Sequence of chain 1.E:
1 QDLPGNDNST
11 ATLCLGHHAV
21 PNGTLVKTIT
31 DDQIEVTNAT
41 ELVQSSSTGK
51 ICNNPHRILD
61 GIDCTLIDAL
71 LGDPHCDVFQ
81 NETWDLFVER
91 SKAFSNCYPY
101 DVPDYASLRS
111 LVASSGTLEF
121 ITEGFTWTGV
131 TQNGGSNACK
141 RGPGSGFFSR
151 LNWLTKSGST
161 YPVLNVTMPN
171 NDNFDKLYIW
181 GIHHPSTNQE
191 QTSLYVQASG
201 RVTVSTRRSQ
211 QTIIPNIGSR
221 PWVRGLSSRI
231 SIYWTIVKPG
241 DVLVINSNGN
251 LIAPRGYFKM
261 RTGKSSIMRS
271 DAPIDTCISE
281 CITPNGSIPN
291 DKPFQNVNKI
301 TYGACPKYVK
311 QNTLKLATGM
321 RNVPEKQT

Binding-site contacts:
Ligand atom O5 contacts residue ASN285 of chain 1.E at 2.3 Å (h-bond).
Ligand atom C5 contacts residue ASN285 of chain 1.E at 3.6 Å.
Ligand atom O6 contacts residue ASN285 of chain 1.E at 4.4 Å.
Ligand atom N2 contacts residue ASN285 of chain 1.E at 3.0 Å (h-bond).
Ligand atom C4 contacts residue ASN285 of chain 1.E at 4.2 Å.
Ligand atom C8 contacts residue ASN285 of chain 1.E at 4.5 Å.
Ligand atom C3 contacts residue ASN285 of chain 1.E at 3.8 Å.
Ligand atom C5 contacts residue ASN298 of chain 1.E at 4.0 Å.
Ligand atom C8 contacts residue VAL297 of chain 1.E at 4.0 Å (hydrophobic).
Ligand atom C3 contacts residue VAL297 of chain 1.E at 4.4 Å (hydrophobic).
Ligand atom N2 contacts residue VAL297 of chain 1.E at 3.6 Å.
Ligand atom C8 contacts residue SER45 of chain 1.E at 3.3 Å.
Ligand atom C1 contacts residue ASN298 of chain 1.E at 4.2 Å.
Ligand atom C7 contacts residue ASN285 of chain 1.E at 3.1 Å.
Ligand atom C2 contacts residue VAL297 of chain 1.E at 4.0 Å (hydrophobic).
Ligand atom O5 contacts residue ASN298 of chain 1.E at 3.8 Å.
Ligand atom C1 contacts residue ASN285 of chain 1.E at 1.4 Å.
Ligand atom C7 contacts residue VAL297 of chain 1.E at 4.1 Å (hydrophobic).
Ligand atom C2 contacts residue ASN285 of chain 1.E at 2.5 Å.
Ligand atom O7 contacts residue VAL297 of chain 1.E at 4.4 Å.
Ligand atom C6 contacts residue ASN298 of chain 1.E at 4.1 Å.
Ligand atom C1 contacts residue VAL297 of chain 1.E at 3.5 Å (hydrophobic).
Ligand atom O7 contacts residue ASN285 of chain 1.E at 2.7 Å (h-bond).

This small molecule binds to this protein.
Small molecule (SMILES): CC(=O)N[C@@H]1[C@@H](O)[C@H](O)[C@@H](CO)O[C@H]1O